Binding-site contacts:
Ligand atom CB contacts residue ARG29 of chain 9.D at 4.1 Å.
Ligand atom CA contacts residue PRO43 of chain 9.D at 4.4 Å (hydrophobic).
Ligand atom CA contacts residue ASP243 of chain 9.D at 3.3 Å.
Ligand atom CB contacts residue ARG35 of chain 9.D at 4.1 Å.
Ligand atom OG contacts residue ARG29 of chain 9.D at 4.3 Å.
Ligand atom O contacts residue ARG29 of chain 9.D at 3.8 Å.
Ligand atom N contacts residue ASP243 of chain 9.D at 3.2 Å (salt-bridge).
Ligand atom C contacts residue ARG36 of chain 9.D at 3.2 Å.
Ligand atom CG2 contacts residue ASP243 of chain 9.D at 3.3 Å.
Ligand atom O contacts residue ARG35 of chain 9.D at 3.1 Å (salt-bridge).
Ligand atom CG2 contacts residue LEU40 of chain 9.D at 4.2 Å (hydrophobic).
Ligand atom NE2 contacts residue ARG36 of chain 9.D at 3.9 Å.
Ligand atom C contacts residue ASP243 of chain 9.D at 3.8 Å.
Ligand atom N contacts residue PRO43 of chain 9.D at 4.4 Å.
Ligand atom CA contacts residue ASP243 of chain 9.D at 4.3 Å.
Ligand atom O contacts residue ARG36 of chain 9.D at 3.6 Å (salt-bridge).
Ligand atom CG contacts residue LEU40 of chain 9.D at 4.4 Å (hydrophobic).
Ligand atom CD1 contacts residue LEU40 of chain 9.D at 3.8 Å (hydrophobic).
Ligand atom CB contacts residue ARG35 of chain 9.D at 3.5 Å.
Ligand atom O contacts residue ARG35 of chain 9.D at 3.4 Å (salt-bridge).
Ligand atom N contacts residue ASP243 of chain 9.D at 2.8 Å (salt-bridge).
Ligand atom N contacts residue ARG35 of chain 9.D at 4.1 Å.
Ligand atom CD1 contacts residue ARG35 of chain 9.D at 4.5 Å.
Ligand atom C contacts residue ARG35 of chain 9.D at 4.4 Å.
Ligand atom CA contacts residue ARG29 of chain 9.D at 4.0 Å.
Ligand atom C contacts residue ARG35 of chain 9.D at 3.6 Å.
Ligand atom CB contacts residue ASP243 of chain 9.D at 4.3 Å.
Ligand atom CD1 contacts residue ARG29 of chain 9.D at 4.4 Å.
Ligand atom OG contacts residue ILE25 of chain 9.D at 4.0 Å.
Ligand atom CG2 contacts residue PRO43 of chain 9.D at 3.9 Å (hydrophobic).
Ligand atom C contacts residue ASP243 of chain 9.D at 3.9 Å.
Ligand atom CG1 contacts residue ARG35 of chain 9.D at 4.2 Å.
Ligand atom CA contacts residue ASP243 of chain 9.D at 4.4 Å.
Ligand atom O contacts residue ASP243 of chain 9.D at 4.1 Å.
Ligand atom CD contacts residue ARG36 of chain 9.D at 4.1 Å.
Ligand atom CB contacts residue LEU40 of chain 9.D at 4.1 Å (hydrophobic).
Ligand atom CD1 contacts residue LEU32 of chain 9.D at 3.8 Å (hydrophobic).
Ligand atom CA contacts residue ARG35 of chain 9.D at 3.9 Å.
Ligand atom OE1 contacts residue ARG36 of chain 9.D at 3.8 Å.
Ligand atom CB contacts residue PRO43 of chain 9.D at 3.8 Å (hydrophobic).

Sequence of chain 9.D:
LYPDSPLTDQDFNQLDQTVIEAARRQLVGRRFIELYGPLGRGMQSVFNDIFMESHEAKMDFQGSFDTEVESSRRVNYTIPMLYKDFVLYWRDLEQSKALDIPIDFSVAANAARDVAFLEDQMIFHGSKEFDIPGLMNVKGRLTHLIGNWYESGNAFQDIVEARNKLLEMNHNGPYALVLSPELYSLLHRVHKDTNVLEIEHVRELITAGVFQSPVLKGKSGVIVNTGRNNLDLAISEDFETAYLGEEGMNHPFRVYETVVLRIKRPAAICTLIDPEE

The protein below binds the small molecule below.
Small molecule (SMILES): CC[C@H](C)[C@H](NC(=O)[C@H](CC(C)C)NC(=O)[C@H](CO)NC(=O)CNC(=O)[C@@H](NC(=O)[C@@H](N)[C@@H](C)O)C(C)C)C(=O)N[C@H](C=O)CCC(N)=O